Sequence of chain 1.A:
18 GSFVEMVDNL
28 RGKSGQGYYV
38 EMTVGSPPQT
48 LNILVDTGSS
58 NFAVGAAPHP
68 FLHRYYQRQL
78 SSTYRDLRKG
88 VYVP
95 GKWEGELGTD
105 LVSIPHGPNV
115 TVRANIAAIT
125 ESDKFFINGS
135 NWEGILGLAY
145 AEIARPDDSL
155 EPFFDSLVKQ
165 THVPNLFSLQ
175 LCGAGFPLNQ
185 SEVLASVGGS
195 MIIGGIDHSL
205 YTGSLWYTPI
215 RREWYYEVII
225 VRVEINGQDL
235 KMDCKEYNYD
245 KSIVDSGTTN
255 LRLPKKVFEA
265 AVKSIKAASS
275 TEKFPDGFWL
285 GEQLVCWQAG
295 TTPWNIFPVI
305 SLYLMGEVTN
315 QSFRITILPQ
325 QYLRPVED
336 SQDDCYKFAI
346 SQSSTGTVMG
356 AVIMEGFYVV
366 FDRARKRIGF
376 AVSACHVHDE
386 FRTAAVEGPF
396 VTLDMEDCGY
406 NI

Binding-site contacts:
Ligand atom N contacts residue TRP136 of chain 1.A at 3.9 Å.
Ligand atom C6 contacts residue ASP249 of chain 1.A at 3.8 Å.
Ligand atom N contacts residue ILE131 of chain 1.A at 4.0 Å.
Ligand atom C16 contacts residue SER56 of chain 1.A at 3.8 Å.
Ligand atom C5 contacts residue ASP53 of chain 1.A at 3.6 Å.
Ligand atom C4 contacts residue TRP136 of chain 1.A at 3.8 Å (hydrophobic).
Ligand atom C11 contacts residue ILE139 of chain 1.A at 3.7 Å (hydrophobic).
Ligand atom C13 contacts residue SER56 of chain 1.A at 3.9 Å.
Ligand atom N1 contacts residue ASP53 of chain 1.A at 2.7 Å (salt-bridge).
Ligand atom C4 contacts residue LEU51 of chain 1.A at 3.8 Å (hydrophobic).
Ligand atom F contacts residue TRP97 of chain 1.A at 3.9 Å.
Ligand atom C15 contacts residue SER56 of chain 1.A at 4.0 Å.
Ligand atom C7 contacts residue THR252 of chain 1.A at 3.2 Å.
Ligand atom S contacts residue LEU51 of chain 1.A at 3.6 Å.
Ligand atom C1 contacts residue ILE139 of chain 1.A at 3.7 Å (hydrophobic).
Ligand atom C17 contacts residue ILE139 of chain 1.A at 3.7 Å (hydrophobic).
Ligand atom O1 contacts residue ASN58 of chain 1.A at 3.4 Å.
Ligand atom S contacts residue GLY251 of chain 1.A at 3.3 Å (h-bond).
Ligand atom N2 contacts residue ASP249 of chain 1.A at 2.8 Å (salt-bridge).
Ligand atom N2 contacts residue GLY251 of chain 1.A at 3.6 Å.
Ligand atom N5 contacts residue SER56 of chain 1.A at 3.7 Å.
Ligand atom C6 contacts residue ASP53 of chain 1.A at 3.6 Å.
Ligand atom N2 contacts residue GLY55 of chain 1.A at 3.9 Å.
Ligand atom C12 contacts residue SER56 of chain 1.A at 3.5 Å.
Ligand atom C11 contacts residue ASP53 of chain 1.A at 3.5 Å.
Ligand atom F contacts residue ASN58 of chain 1.A at 3.1 Å.
Ligand atom C3 contacts residue LEU51 of chain 1.A at 3.7 Å (hydrophobic).
Ligand atom N6 contacts residue SER56 of chain 1.A at 3.6 Å.
Ligand atom N2 contacts residue ASP53 of chain 1.A at 2.9 Å (salt-bridge).
Ligand atom O1 contacts residue TRP97 of chain 1.A at 3.5 Å.
Ligand atom C14 contacts residue ARG149 of chain 1.A at 3.8 Å.
Ligand atom N contacts residue GLN33 of chain 1.A at 3.7 Å.
Ligand atom C contacts residue ILE139 of chain 1.A at 3.9 Å (hydrophobic).
Ligand atom C7 contacts residue ASP249 of chain 1.A at 3.4 Å.
Ligand atom C4 contacts residue GLY251 of chain 1.A at 3.9 Å.
Ligand atom C16 contacts residue TRP97 of chain 1.A at 3.9 Å (hydrophobic).
Ligand atom C17 contacts residue ASN58 of chain 1.A at 3.3 Å.
Ligand atom C17 contacts residue SER56 of chain 1.A at 3.7 Å.
Ligand atom N4 contacts residue SER56 of chain 1.A at 3.9 Å.
Ligand atom F contacts residue ARG149 of chain 1.A at 3.6 Å.

The protein below binds the small molecule below.
Small molecule (SMILES): [H]/N=C1\N[C@@]2(c3ccc(C#N)s3)CN(c3nc(C)c(F)c(OC)n3)C[C@H]2C(=O)N1C